Sequence of chain 2.D:
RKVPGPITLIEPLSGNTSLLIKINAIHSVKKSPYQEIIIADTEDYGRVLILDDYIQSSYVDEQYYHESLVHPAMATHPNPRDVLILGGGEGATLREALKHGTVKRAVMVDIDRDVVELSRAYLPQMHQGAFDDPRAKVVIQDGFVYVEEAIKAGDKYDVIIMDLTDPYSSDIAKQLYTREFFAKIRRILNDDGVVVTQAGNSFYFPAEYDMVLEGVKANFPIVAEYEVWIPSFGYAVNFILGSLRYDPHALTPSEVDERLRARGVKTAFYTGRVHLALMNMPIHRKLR

This protein binds this small molecule.
Small molecule (SMILES): CSC[C@H]1O[C@@H](n2cnc3c(N)ncnc32)[C@H](O)[C@@H]1O

Binding-site contacts:
Ligand atom C4 contacts residue LEU185 of chain 2.D at 3.6 Å (hydrophobic).
Ligand atom O4' contacts residue ASP184 of chain 2.D at 3.7 Å.
Ligand atom C5 contacts residue LEU185 of chain 2.D at 3.8 Å (hydrophobic).
Ligand atom O4' contacts residue THR186 of chain 2.D at 3.6 Å.
Ligand atom N3 contacts residue ILE132 of chain 2.D at 3.2 Å (h-bond).
Ligand atom N6 contacts residue ILE193 of chain 2.D at 2.8 Å (h-bond).
Ligand atom C3' contacts residue ASP131 of chain 2.D at 3.5 Å.
Ligand atom O2' contacts residue ASP131 of chain 2.D at 2.7 Å (salt-bridge).
Ligand atom O2' contacts residue GLN56 of chain 2.D at 3.0 Å (h-bond).
Ligand atom N3 contacts residue ASP131 of chain 2.D at 3.7 Å.
Ligand atom O3' contacts residue ASP131 of chain 2.D at 2.6 Å (salt-bridge).
Ligand atom C5' contacts residue THR186 of chain 2.D at 3.7 Å.
Ligand atom C4' contacts residue ASP184 of chain 2.D at 3.7 Å.
Ligand atom C5' contacts residue GLN77 of chain 2.D at 3.7 Å.
Ligand atom C5 contacts residue ILE132 of chain 2.D at 3.8 Å (hydrophobic).
Ligand atom S5' contacts residue ASP184 of chain 2.D at 3.5 Å (salt-bridge).
Ligand atom CS contacts residue GLU111 of chain 2.D at 3.6 Å.
Ligand atom O3' contacts residue VAL136 of chain 2.D at 3.6 Å.
Ligand atom C4' contacts residue ASP131 of chain 2.D at 3.6 Å.
Ligand atom C5' contacts residue ASP184 of chain 2.D at 3.2 Å.
Ligand atom C2 contacts residue GLY164 of chain 2.D at 3.5 Å.
Ligand atom C3' contacts residue LEU72 of chain 2.D at 3.6 Å (hydrophobic).
Ligand atom O4' contacts residue GLY108 of chain 2.D at 3.6 Å.
Ligand atom N1 contacts residue GLY164 of chain 2.D at 3.0 Å (h-bond).
Ligand atom C4 contacts residue ILE132 of chain 2.D at 3.6 Å (hydrophobic).
Ligand atom C5' contacts residue AG31 of chain 2.M at 3.7 Å.
Ligand atom C2' contacts residue ASP131 of chain 2.D at 3.6 Å.
Ligand atom C8 contacts residue THR186 of chain 2.D at 3.3 Å.
Ligand atom CS contacts residue AG31 of chain 2.M at 3.8 Å.
Ligand atom C8 contacts residue ILE193 of chain 2.D at 3.5 Å (hydrophobic).
Ligand atom N6 contacts residue ASP163 of chain 2.D at 3.2 Å (salt-bridge).
Ligand atom C1' contacts residue ASP131 of chain 2.D at 3.4 Å.
Ligand atom C2 contacts residue ILE132 of chain 2.D at 3.4 Å (hydrophobic).
Ligand atom N6 contacts residue LEU197 of chain 2.D at 3.5 Å.
Ligand atom O4' contacts residue LEU185 of chain 2.D at 3.6 Å.
Ligand atom N7 contacts residue ALA194 of chain 2.D at 3.6 Å.
Ligand atom C5' contacts residue LEU185 of chain 2.D at 3.7 Å (hydrophobic).
Ligand atom N7 contacts residue ILE193 of chain 2.D at 3.5 Å.
Ligand atom S5' contacts residue AG31 of chain 2.M at 3.4 Å.
Ligand atom C2' contacts residue GLN56 of chain 2.D at 3.8 Å.